Binding-site contacts:
Ligand atom N9 contacts residue PRO201 of chain 1.RA at 3.8 Å.
Ligand atom N6 contacts residue PRO422 of chain 1.RA at 3.2 Å (h-bond).
Ligand atom C3' contacts residue PRO422 of chain 1.RA at 3.7 Å (hydrophobic).
Ligand atom C4 contacts residue PRO422 of chain 1.RA at 4.2 Å (hydrophobic).
Ligand atom N9 contacts residue PRO422 of chain 1.RA at 4.3 Å.
Ligand atom N1 contacts residue GLY430 of chain 1.RA at 2.9 Å (h-bond).
Ligand atom C6 contacts residue PRO201 of chain 1.RA at 4.3 Å (hydrophobic).
Ligand atom C5 contacts residue PRO422 of chain 1.RA at 4.0 Å (hydrophobic).
Ligand atom C5 contacts residue PRO201 of chain 1.RA at 4.0 Å (hydrophobic).
Ligand atom N3 contacts residue PRO201 of chain 1.RA at 4.0 Å.
Ligand atom N6 contacts residue GLY430 of chain 1.RA at 3.0 Å (h-bond).
Ligand atom N7 contacts residue HIS421 of chain 1.RA at 4.0 Å.
Ligand atom O1P contacts residue HIS421 of chain 1.RA at 4.1 Å.
Ligand atom C2 contacts residue VAL200 of chain 1.RA at 4.4 Å (hydrophobic).
Ligand atom N1 contacts residue PRO422 of chain 1.RA at 3.6 Å.
Ligand atom C6 contacts residue PRO422 of chain 1.RA at 3.4 Å (hydrophobic).
Ligand atom C2 contacts residue PRO201 of chain 1.RA at 4.2 Å (hydrophobic).
Ligand atom O5' contacts residue PHE420 of chain 1.RA at 4.2 Å.
Ligand atom C1' contacts residue PRO201 of chain 1.RA at 4.3 Å (hydrophobic).
Ligand atom N6 contacts residue PHE429 of chain 1.RA at 4.1 Å.
Ligand atom P contacts residue PHE420 of chain 1.RA at 4.2 Å.
Ligand atom N7 contacts residue SER423 of chain 1.RA at 4.0 Å.
Ligand atom O1P contacts residue HIS419 of chain 1.RA at 4.3 Å.
Ligand atom C8 contacts residue HIS421 of chain 1.RA at 3.8 Å.
Ligand atom O5' contacts residue HIS421 of chain 1.RA at 3.0 Å (h-bond).
Ligand atom N6 contacts residue SER423 of chain 1.RA at 3.5 Å.
Ligand atom N3 contacts residue PRO422 of chain 1.RA at 4.4 Å.
Ligand atom C4 contacts residue PRO201 of chain 1.RA at 3.9 Å (hydrophobic).
Ligand atom N1 contacts residue VAL200 of chain 1.RA at 3.9 Å.
Ligand atom C6 contacts residue GLY430 of chain 1.RA at 3.9 Å.
Ligand atom C5' contacts residue HIS421 of chain 1.RA at 3.7 Å.
Ligand atom O4' contacts residue HIS421 of chain 1.RA at 4.2 Å.
Ligand atom N7 contacts residue PRO201 of chain 1.RA at 4.1 Å.
Ligand atom C6 contacts residue SER423 of chain 1.RA at 4.2 Å.
Ligand atom C8 contacts residue PRO201 of chain 1.RA at 3.9 Å (hydrophobic).
Ligand atom P contacts residue HIS421 of chain 1.RA at 3.6 Å.
Ligand atom C2 contacts residue GLY430 of chain 1.RA at 3.6 Å.
Ligand atom O5' contacts residue PRO422 of chain 1.RA at 3.8 Å.
Ligand atom N6 contacts residue PRO424 of chain 1.RA at 4.1 Å.
Ligand atom C6 contacts residue VAL200 of chain 1.RA at 4.2 Å (hydrophobic).

Sequence of chain 1.RA:
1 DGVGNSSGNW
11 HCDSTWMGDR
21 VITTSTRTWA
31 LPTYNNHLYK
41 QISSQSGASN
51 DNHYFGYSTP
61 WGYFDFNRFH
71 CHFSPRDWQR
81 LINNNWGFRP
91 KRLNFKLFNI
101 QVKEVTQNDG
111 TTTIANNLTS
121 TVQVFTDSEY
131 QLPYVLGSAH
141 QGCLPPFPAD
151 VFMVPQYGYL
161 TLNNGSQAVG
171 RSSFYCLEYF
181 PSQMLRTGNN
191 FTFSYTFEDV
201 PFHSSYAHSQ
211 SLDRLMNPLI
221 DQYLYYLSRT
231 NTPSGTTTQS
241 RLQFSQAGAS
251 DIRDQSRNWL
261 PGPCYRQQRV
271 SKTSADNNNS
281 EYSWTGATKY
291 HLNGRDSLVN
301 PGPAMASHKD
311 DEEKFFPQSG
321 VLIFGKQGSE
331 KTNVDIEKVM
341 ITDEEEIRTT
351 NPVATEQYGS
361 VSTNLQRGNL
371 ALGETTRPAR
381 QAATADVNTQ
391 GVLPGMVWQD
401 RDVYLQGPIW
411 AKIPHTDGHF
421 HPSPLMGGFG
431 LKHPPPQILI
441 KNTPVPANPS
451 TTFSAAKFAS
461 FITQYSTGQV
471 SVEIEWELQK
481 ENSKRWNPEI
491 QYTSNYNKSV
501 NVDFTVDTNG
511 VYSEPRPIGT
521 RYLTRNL

A protein and the small-molecule ligand that binds it are described below.
Small molecule (SMILES): Nc1ncnc2c1ncn2[C@H]1C[C@H](O)[C@@H](COP(=O)(O)O)O1